Binding-site contacts:
Ligand atom C26 contacts residue PHE284 of chain 1.A at 3.2 Å (hydrophobic).
Ligand atom C16 contacts residue LEU191 of chain 1.A at 4.1 Å (hydrophobic).
Ligand atom C10 contacts residue PHE88 of chain 1.A at 4.0 Å (hydrophobic).
Ligand atom C28 contacts residue HEM1 of chain 1.B at 3.1 Å.
Ligand atom C04 contacts residue HEM1 of chain 1.B at 3.6 Å.
Ligand atom C18 contacts residue PHE221 of chain 1.A at 3.7 Å (hydrophobic).
Ligand atom C04 contacts residue ARG85 of chain 1.A at 3.7 Å.
Ligand atom C27 contacts residue THR289 of chain 1.A at 3.6 Å.
Ligand atom C20 contacts residue PHE221 of chain 1.A at 3.6 Å (hydrophobic).
Ligand atom N14 contacts residue PHE193 of chain 1.A at 3.9 Å.
Ligand atom C30 contacts residue HEM1 of chain 1.B at 3.1 Å.
Ligand atom S11 contacts residue PHE88 of chain 1.A at 3.5 Å.
Ligand atom C15 contacts residue PHE284 of chain 1.A at 3.5 Å (hydrophobic).
Ligand atom C19 contacts residue PHE284 of chain 1.A at 3.5 Å (hydrophobic).
Ligand atom C18 contacts residue PHE284 of chain 1.A at 3.3 Å (hydrophobic).
Ligand atom C21 contacts residue SER99 of chain 1.A at 3.9 Å.
Ligand atom C25 contacts residue PHE284 of chain 1.A at 4.0 Å (hydrophobic).
Ligand atom C03 contacts residue SER99 of chain 1.A at 4.1 Å.
Ligand atom O22 contacts residue SER99 of chain 1.A at 2.8 Å (h-bond).
Ligand atom C19 contacts residue ILE280 of chain 1.A at 4.0 Å (hydrophobic).
Ligand atom C30 contacts residue ALA285 of chain 1.A at 3.7 Å (hydrophobic).
Ligand atom C24 contacts residue PHE284 of chain 1.A at 3.7 Å (hydrophobic).
Ligand atom C16 contacts residue PHE193 of chain 1.A at 3.5 Å (hydrophobic).
Ligand atom C17 contacts residue PHE221 of chain 1.A at 4.1 Å (hydrophobic).
Ligand atom C20 contacts residue ILE281 of chain 1.A at 4.0 Å (hydrophobic).
Ligand atom C24 contacts residue ALA285 of chain 1.A at 3.6 Å (hydrophobic).
Ligand atom C17 contacts residue PHE284 of chain 1.A at 3.5 Å (hydrophobic).
Ligand atom C19 contacts residue PHE221 of chain 1.A at 3.4 Å (hydrophobic).
Ligand atom C28 contacts residue THR289 of chain 1.A at 4.0 Å.
Ligand atom N29 contacts residue HEM1 of chain 1.B at 2.2 Å.
Ligand atom N23 contacts residue PHE284 of chain 1.A at 3.3 Å.
Ligand atom C16 contacts residue PHE284 of chain 1.A at 3.4 Å (hydrophobic).
Ligand atom C24 contacts residue ILE281 of chain 1.A at 3.8 Å (hydrophobic).
Ligand atom C20 contacts residue PHE284 of chain 1.A at 3.8 Å (hydrophobic).
Ligand atom C03 contacts residue HEM1 of chain 1.B at 3.5 Å.
Ligand atom C15 contacts residue PHE193 of chain 1.A at 3.8 Å (hydrophobic).
Ligand atom N14 contacts residue PHE284 of chain 1.A at 3.7 Å.
Ligand atom C15 contacts residue PHE221 of chain 1.A at 4.0 Å (hydrophobic).
Ligand atom C25 contacts residue ALA285 of chain 1.A at 3.7 Å (hydrophobic).
Ligand atom C10 contacts residue ILE100 of chain 1.A at 3.5 Å (hydrophobic).

The small molecule below binds the protein below.
Small molecule (SMILES): CC(C)(C)OC(=O)NCCSC[C@@H](Nc1ccccc1)C(=O)NCc1cccnc1

Sequence of chain 1.A:
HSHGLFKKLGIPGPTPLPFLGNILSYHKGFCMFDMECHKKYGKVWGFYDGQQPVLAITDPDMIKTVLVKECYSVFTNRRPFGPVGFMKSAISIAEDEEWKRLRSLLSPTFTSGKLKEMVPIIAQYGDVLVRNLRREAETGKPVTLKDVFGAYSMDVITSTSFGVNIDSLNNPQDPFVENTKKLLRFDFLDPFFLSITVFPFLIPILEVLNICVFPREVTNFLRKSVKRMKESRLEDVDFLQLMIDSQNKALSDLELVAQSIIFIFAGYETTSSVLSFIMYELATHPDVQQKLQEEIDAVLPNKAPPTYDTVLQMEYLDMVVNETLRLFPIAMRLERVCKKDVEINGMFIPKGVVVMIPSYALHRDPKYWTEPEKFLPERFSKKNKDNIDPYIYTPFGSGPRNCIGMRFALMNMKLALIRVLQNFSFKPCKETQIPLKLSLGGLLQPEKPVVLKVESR